Sequence of chain 17.E:
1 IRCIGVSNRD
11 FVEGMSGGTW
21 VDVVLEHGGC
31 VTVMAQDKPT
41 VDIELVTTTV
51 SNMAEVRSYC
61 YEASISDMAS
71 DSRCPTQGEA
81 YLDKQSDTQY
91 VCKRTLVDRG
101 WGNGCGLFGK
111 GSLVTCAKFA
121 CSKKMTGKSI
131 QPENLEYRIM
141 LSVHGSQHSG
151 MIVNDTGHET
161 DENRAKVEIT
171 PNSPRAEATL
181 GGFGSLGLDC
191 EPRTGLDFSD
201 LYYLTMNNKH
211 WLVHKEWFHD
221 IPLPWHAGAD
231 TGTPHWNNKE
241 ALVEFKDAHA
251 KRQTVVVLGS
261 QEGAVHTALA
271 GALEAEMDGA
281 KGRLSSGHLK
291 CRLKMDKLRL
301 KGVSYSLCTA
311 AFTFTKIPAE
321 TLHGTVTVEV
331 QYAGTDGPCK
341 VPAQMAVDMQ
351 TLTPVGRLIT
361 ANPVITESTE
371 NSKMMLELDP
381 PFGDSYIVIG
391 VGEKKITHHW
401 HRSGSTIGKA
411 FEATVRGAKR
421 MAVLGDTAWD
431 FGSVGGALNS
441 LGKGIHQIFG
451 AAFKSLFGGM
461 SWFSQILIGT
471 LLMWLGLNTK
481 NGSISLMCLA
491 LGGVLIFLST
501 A

Binding-site contacts:
Ligand atom O5 contacts residue MET151 of chain 17.E at 4.2 Å.
Ligand atom O6 contacts residue MET151 of chain 17.E at 3.5 Å.
Ligand atom C7 contacts residue THR156 of chain 17.E at 3.6 Å.
Ligand atom C8 contacts residue ASN154 of chain 17.E at 4.5 Å.
Ligand atom O7 contacts residue ASN154 of chain 17.E at 3.2 Å (h-bond).
Ligand atom O7 contacts residue THR156 of chain 17.E at 4.5 Å.
Ligand atom C3 contacts residue THR156 of chain 17.E at 4.4 Å.
Ligand atom C1 contacts residue ASN154 of chain 17.E at 3.1 Å.
Ligand atom C8 contacts residue THR156 of chain 17.E at 3.7 Å.
Ligand atom O5 contacts residue ASN154 of chain 17.E at 3.8 Å.
Ligand atom N2 contacts residue ASN154 of chain 17.E at 4.0 Å.
Ligand atom C1 contacts residue THR156 of chain 17.E at 3.6 Å.
Ligand atom C7 contacts residue ASN154 of chain 17.E at 3.7 Å.
Ligand atom C2 contacts residue ASN154 of chain 17.E at 4.1 Å.
Ligand atom N2 contacts residue THR156 of chain 17.E at 3.2 Å.
Ligand atom C2 contacts residue THR156 of chain 17.E at 3.9 Å.

This protein binds this small molecule.
Small molecule (SMILES): CC(=O)N[C@H]1[C@H](O[C@H]2[C@H](O)[C@@H](NC(C)=O)CO[C@@H]2CO)O[C@H](CO)[C@@H](O)[C@@H]1O